Sequence of chain 1.A:
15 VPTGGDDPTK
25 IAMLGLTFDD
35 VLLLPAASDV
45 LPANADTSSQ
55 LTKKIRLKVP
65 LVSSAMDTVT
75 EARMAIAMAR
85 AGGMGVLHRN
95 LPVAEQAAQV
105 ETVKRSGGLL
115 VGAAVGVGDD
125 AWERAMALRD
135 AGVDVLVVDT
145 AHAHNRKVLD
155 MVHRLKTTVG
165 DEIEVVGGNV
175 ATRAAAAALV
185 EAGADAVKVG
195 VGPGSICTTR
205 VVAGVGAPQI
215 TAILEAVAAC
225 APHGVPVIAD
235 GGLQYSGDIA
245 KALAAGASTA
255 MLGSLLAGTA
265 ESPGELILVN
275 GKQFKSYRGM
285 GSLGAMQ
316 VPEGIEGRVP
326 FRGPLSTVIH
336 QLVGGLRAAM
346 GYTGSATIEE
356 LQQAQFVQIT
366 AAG

Binding-site contacts:
Ligand atom C2 contacts residue TYR347 of chain 3.A at 3.9 Å (hydrophobic).
Ligand atom BR contacts residue LEU45 of chain 3.A at 4.1 Å.
Ligand atom C7 contacts residue PRO46 of chain 3.A at 4.2 Å (hydrophobic).
Ligand atom N1 contacts residue TYR347 of chain 3.A at 3.4 Å (h-bond).
Ligand atom C2 contacts residue ALA145 of chain 1.A at 4.2 Å (hydrophobic).
Ligand atom C8 contacts residue HIS146 of chain 1.A at 3.6 Å.
Ligand atom N3 contacts residue GLU318 of chain 1.A at 4.5 Å.
Ligand atom BR contacts residue VAL44 of chain 3.A at 3.6 Å.
Ligand atom C9 contacts residue LEU45 of chain 3.A at 4.3 Å (hydrophobic).
Ligand atom C7 contacts residue HIS146 of chain 1.A at 3.9 Å.
Ligand atom C11 contacts residue PRO46 of chain 3.A at 3.7 Å (hydrophobic).
Ligand atom BR contacts residue GLY346 of chain 3.A at 4.4 Å.
Ligand atom C9 contacts residue GLY346 of chain 3.A at 4.2 Å.
Ligand atom C8 contacts residue TYR347 of chain 3.A at 3.9 Å (hydrophobic).
Ligand atom C2 contacts residue GLU318 of chain 1.A at 3.2 Å.
Ligand atom C5 contacts residue GLU318 of chain 1.A at 3.8 Å.
Ligand atom C8 contacts residue VAL44 of chain 3.A at 4.0 Å (hydrophobic).
Ligand atom BR contacts residue ASN149 of chain 1.A at 3.4 Å.
Ligand atom C8 contacts residue SER42 of chain 3.A at 4.5 Å.
Ligand atom N1 contacts residue ALA343 of chain 3.A at 4.0 Å.
Ligand atom C10 contacts residue LEU45 of chain 3.A at 3.8 Å (hydrophobic).
Ligand atom BR contacts residue SER42 of chain 3.A at 3.7 Å.
Ligand atom C9 contacts residue VAL44 of chain 3.A at 3.8 Å (hydrophobic).
Ligand atom C9 contacts residue HIS146 of chain 1.A at 4.1 Å.
Ligand atom C6 contacts residue PRO46 of chain 3.A at 3.8 Å (hydrophobic).
Ligand atom C5 contacts residue ALA343 of chain 3.A at 4.0 Å (hydrophobic).
Ligand atom N1 contacts residue GLU318 of chain 1.A at 2.6 Å (salt-bridge).
Ligand atom C4 contacts residue TYR347 of chain 3.A at 4.3 Å (hydrophobic).
Ligand atom C6 contacts residue HIS146 of chain 1.A at 4.4 Å.
Ligand atom N3 contacts residue ALA145 of chain 1.A at 4.0 Å.
Ligand atom C8 contacts residue PRO46 of chain 3.A at 4.4 Å (hydrophobic).
Ligand atom C7 contacts residue GLY346 of chain 3.A at 3.6 Å.
Ligand atom C4 contacts residue PRO46 of chain 3.A at 3.9 Å (hydrophobic).
Ligand atom C10 contacts residue PRO46 of chain 3.A at 4.0 Å (hydrophobic).
Ligand atom C8 contacts residue GLY346 of chain 3.A at 3.2 Å.
Ligand atom C7 contacts residue TYR347 of chain 3.A at 3.8 Å (hydrophobic).
Ligand atom C5 contacts residue TYR347 of chain 3.A at 3.4 Å (hydrophobic).
Ligand atom C5 contacts residue PRO46 of chain 3.A at 3.9 Å (hydrophobic).
Ligand atom BR contacts residue HIS146 of chain 1.A at 4.1 Å.
Ligand atom C9 contacts residue PRO46 of chain 3.A at 4.3 Å (hydrophobic).

Sequence of chain 3.A:
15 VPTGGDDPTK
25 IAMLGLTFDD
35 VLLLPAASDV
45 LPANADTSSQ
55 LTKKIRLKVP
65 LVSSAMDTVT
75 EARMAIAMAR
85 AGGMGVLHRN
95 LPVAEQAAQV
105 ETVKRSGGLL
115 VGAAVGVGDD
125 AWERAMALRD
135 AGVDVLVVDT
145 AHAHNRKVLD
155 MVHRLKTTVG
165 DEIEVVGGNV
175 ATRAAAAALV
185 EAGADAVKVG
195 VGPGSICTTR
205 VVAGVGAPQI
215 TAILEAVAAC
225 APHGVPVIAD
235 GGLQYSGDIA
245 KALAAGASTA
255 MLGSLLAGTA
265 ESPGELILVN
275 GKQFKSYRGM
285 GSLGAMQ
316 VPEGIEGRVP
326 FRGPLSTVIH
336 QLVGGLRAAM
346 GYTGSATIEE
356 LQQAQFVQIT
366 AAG

A small-molecule ligand and the protein it binds are described below.
Small molecule (SMILES): Brc1ccc(-c2c[nH]cn2)cc1